A small-molecule ligand and the protein it binds are described below.
Small molecule (SMILES): NC(=O)C[C@@H]1NC(=O)[C@H](CC(=O)O)NC(=O)[C@H](Cc2ccc(O)cc2)NC(=O)CNC(=O)[C@H](CCC(=O)O)NC(=O)[C@H](Cc2ccccc2)NC(=O)[C@@H]2COC/C=C/COC[C@H](NC1=O)C(=O)N[C@@H](C(N)=O)CSCC(=O)N2

Sequence of chain 1.F:
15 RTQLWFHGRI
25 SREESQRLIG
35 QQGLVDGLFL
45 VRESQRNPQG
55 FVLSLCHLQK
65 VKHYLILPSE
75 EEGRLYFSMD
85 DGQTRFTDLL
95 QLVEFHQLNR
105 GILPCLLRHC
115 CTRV

Binding-site contacts:
Ligand atom CG contacts residue LEU69 of chain 1.F at 3.9 Å (hydrophobic).
Ligand atom C4 contacts residue ASP85 of chain 1.F at 3.3 Å.
Ligand atom N contacts residue HIS67 of chain 1.F at 2.7 Å (h-bond).
Ligand atom OD1 contacts residue LYS66 of chain 1.F at 3.8 Å.
Ligand atom CE1 contacts residue LEU71 of chain 1.F at 3.7 Å (hydrophobic).
Ligand atom CE2 contacts residue MET83 of chain 1.F at 3.6 Å (hydrophobic).
Ligand atom OD1 contacts residue LEU69 of chain 1.F at 3.0 Å (h-bond).
Ligand atom CZ contacts residue LEU69 of chain 1.F at 3.9 Å (hydrophobic).
Ligand atom CZ contacts residue MLA1 of chain 1.AA at 3.6 Å.
Ligand atom ND2 contacts residue MET83 of chain 1.F at 3.2 Å (h-bond).
Ligand atom CB contacts residue TYR68 of chain 1.F at 3.8 Å (hydrophobic).
Ligand atom OG contacts residue ILE106 of chain 1.F at 3.7 Å.
Ligand atom OD1 contacts residue TYR68 of chain 1.F at 3.3 Å.
Ligand atom C contacts residue TYR68 of chain 1.F at 3.8 Å (hydrophobic).
Ligand atom OD2 contacts residue LYS66 of chain 1.F at 3.2 Å.
Ligand atom CG contacts residue HIS67 of chain 1.F at 3.8 Å.
Ligand atom CA contacts residue TYR68 of chain 1.F at 3.8 Å (hydrophobic).
Ligand atom N contacts residue TYR68 of chain 1.F at 3.7 Å.
Ligand atom OH contacts residue SER48 of chain 1.F at 3.7 Å.
Ligand atom ND2 contacts residue LEU69 of chain 1.F at 3.0 Å (h-bond).
Ligand atom OD2 contacts residue HIS67 of chain 1.F at 2.7 Å (h-bond).
Ligand atom CB contacts residue HIS67 of chain 1.F at 3.7 Å.
Ligand atom CB contacts residue HIS67 of chain 1.F at 3.5 Å.
Ligand atom CE1 contacts residue MLA1 of chain 1.AA at 3.8 Å.
Ligand atom O contacts residue TYR68 of chain 1.F at 3.7 Å.
Ligand atom CG contacts residue LEU69 of chain 1.F at 3.6 Å (hydrophobic).
Ligand atom C contacts residue HIS67 of chain 1.F at 3.5 Å.
Ligand atom CG contacts residue LYS66 of chain 1.F at 3.6 Å.
Ligand atom O contacts residue ARG26 of chain 1.F at 2.8 Å (salt-bridge).
Ligand atom CA contacts residue HIS67 of chain 1.F at 3.5 Å.
Ligand atom C2 contacts residue MET83 of chain 1.F at 3.9 Å (hydrophobic).
Ligand atom CA contacts residue HIS67 of chain 1.F at 3.7 Å.
Ligand atom OH contacts residue ASN51 of chain 1.F at 3.3 Å (h-bond).
Ligand atom OG contacts residue ASP85 of chain 1.F at 3.8 Å.
Ligand atom OD1 contacts residue HIS67 of chain 1.F at 3.9 Å.
Ligand atom CE1 contacts residue ARG26 of chain 1.F at 3.5 Å.
Ligand atom ND2 contacts residue TYR68 of chain 1.F at 3.8 Å.
Ligand atom OH contacts residue MLA1 of chain 1.AA at 2.5 Å (h-bond).
Ligand atom CB contacts residue MET83 of chain 1.F at 3.9 Å (hydrophobic).
Ligand atom CD1 contacts residue ARG26 of chain 1.F at 3.4 Å.